Sequence of chain 1.B:
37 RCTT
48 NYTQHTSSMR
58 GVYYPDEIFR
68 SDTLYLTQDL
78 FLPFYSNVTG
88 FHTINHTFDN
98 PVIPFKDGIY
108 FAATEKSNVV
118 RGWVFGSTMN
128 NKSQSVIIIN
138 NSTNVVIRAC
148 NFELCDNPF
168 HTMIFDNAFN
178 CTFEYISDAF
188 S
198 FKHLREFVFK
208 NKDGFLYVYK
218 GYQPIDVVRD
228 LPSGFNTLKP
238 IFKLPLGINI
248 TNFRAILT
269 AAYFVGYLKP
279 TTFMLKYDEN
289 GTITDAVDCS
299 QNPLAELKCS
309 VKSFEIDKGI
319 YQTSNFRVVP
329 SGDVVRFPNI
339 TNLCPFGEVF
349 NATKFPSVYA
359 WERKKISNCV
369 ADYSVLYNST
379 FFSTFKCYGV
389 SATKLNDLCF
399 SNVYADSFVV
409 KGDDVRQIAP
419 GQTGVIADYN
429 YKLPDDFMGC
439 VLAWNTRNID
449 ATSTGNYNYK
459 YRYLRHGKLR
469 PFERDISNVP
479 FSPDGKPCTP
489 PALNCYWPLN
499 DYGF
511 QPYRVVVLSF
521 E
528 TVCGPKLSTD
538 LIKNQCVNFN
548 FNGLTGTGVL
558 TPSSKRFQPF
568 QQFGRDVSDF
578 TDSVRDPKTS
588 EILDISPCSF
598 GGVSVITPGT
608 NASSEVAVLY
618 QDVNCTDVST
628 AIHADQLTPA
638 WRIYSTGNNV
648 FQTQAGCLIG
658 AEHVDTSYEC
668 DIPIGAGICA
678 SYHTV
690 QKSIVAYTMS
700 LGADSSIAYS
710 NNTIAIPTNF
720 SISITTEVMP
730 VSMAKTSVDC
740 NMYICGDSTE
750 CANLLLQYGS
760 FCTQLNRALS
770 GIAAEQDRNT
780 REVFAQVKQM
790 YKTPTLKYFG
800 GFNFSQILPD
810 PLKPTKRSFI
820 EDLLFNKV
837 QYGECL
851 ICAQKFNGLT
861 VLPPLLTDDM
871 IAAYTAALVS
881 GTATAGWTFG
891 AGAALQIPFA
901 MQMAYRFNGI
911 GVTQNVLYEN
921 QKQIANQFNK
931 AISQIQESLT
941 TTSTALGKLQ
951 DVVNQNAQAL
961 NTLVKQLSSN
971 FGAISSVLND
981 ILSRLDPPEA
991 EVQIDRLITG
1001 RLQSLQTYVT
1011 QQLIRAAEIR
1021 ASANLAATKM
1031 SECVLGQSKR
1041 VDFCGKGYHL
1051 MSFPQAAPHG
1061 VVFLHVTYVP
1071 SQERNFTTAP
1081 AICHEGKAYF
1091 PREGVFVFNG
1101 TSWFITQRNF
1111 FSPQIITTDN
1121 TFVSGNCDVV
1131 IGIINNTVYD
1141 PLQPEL

Binding-site contacts:
Ligand atom O7 contacts residue ASN84 of chain 1.B at 3.3 Å (h-bond).
Ligand atom C8 contacts residue ASN84 of chain 1.B at 4.4 Å.
Ligand atom O5 contacts residue GLN51 of chain 1.B at 4.2 Å.
Ligand atom C2 contacts residue ASN84 of chain 1.B at 2.3 Å.
Ligand atom C4 contacts residue ASN84 of chain 1.B at 4.1 Å.
Ligand atom C5 contacts residue ASN84 of chain 1.B at 3.7 Å.
Ligand atom C7 contacts residue ASN84 of chain 1.B at 3.2 Å.
Ligand atom C1 contacts residue ASN84 of chain 1.B at 1.4 Å.
Ligand atom C6 contacts residue GLN51 of chain 1.B at 4.5 Å.
Ligand atom O5 contacts residue ASN84 of chain 1.B at 2.4 Å (h-bond).
Ligand atom C3 contacts residue ASN84 of chain 1.B at 3.6 Å.
Ligand atom N2 contacts residue ASN84 of chain 1.B at 2.8 Å (h-bond).

This small molecule binds to this protein.
Small molecule (SMILES): CC(=O)N[C@@H]1[C@@H](O)[C@H](O)[C@@H](CO)O[C@H]1O